Binding-site contacts:
Ligand atom C9 contacts residue ALA75 of chain 1.B at 3.9 Å (hydrophobic).
Ligand atom O3 contacts residue TYR52 of chain 1.B at 2.6 Å (h-bond).
Ligand atom C5 contacts residue LEU189 of chain 1.B at 3.5 Å (hydrophobic).
Ligand atom O3 contacts residue MET355 of chain 1.B at 3.7 Å.
Ligand atom O2 contacts residue GLN74 of chain 1.B at 2.7 Å (h-bond).
Ligand atom C6 contacts residue LEU189 of chain 1.B at 3.9 Å (hydrophobic).
Ligand atom C9 contacts residue SER73 of chain 1.B at 3.5 Å.
Ligand atom O1 contacts residue ALA75 of chain 1.B at 3.0 Å (h-bond).
Ligand atom C18 contacts residue ALA331 of chain 1.B at 4.0 Å (hydrophobic).
Ligand atom C20 contacts residue LEU438 of chain 1.B at 3.6 Å (hydrophobic).
Ligand atom C21 contacts residue PHE88 of chain 1.B at 4.0 Å (hydrophobic).
Ligand atom C3 contacts residue LEU21 of chain 1.B at 3.5 Å (hydrophobic).
Ligand atom C3 contacts residue ARG48 of chain 1.B at 3.4 Å.
Ligand atom C6 contacts residue ARG48 of chain 1.B at 3.4 Å.
Ligand atom C14 contacts residue LEU189 of chain 1.B at 3.7 Å (hydrophobic).
Ligand atom C5 contacts residue ARG48 of chain 1.B at 3.3 Å.
Ligand atom C13 contacts residue PRO26 of chain 1.B at 3.8 Å (hydrophobic).
Ligand atom C1 contacts residue GLN74 of chain 1.B at 3.7 Å.
Ligand atom C12 contacts residue PRO26 of chain 1.B at 4.0 Å (hydrophobic).
Ligand atom C14 contacts residue GOL1 of chain 1.T at 3.9 Å.
Ligand atom C20 contacts residue ALA331 of chain 1.B at 3.8 Å (hydrophobic).
Ligand atom C21 contacts residue LEU438 of chain 1.B at 3.8 Å (hydrophobic).
Ligand atom C7 contacts residue ARG48 of chain 1.B at 3.6 Å.
Ligand atom C2 contacts residue ARG48 of chain 1.B at 3.3 Å.
Ligand atom C1 contacts residue ARG48 of chain 1.B at 3.2 Å.
Ligand atom C21 contacts residue ALA329 of chain 1.B at 3.9 Å (hydrophobic).
Ligand atom C7 contacts residue TYR52 of chain 1.B at 3.6 Å (hydrophobic).
Ligand atom C18 contacts residue SER73 of chain 1.B at 4.0 Å.
Ligand atom C12 contacts residue LEU30 of chain 1.B at 3.8 Å (hydrophobic).
Ligand atom O2 contacts residue SER73 of chain 1.B at 3.3 Å.
Ligand atom C9 contacts residue GLN74 of chain 1.B at 3.4 Å.
Ligand atom O3 contacts residue LEU30 of chain 1.B at 4.0 Å.
Ligand atom C4 contacts residue LEU189 of chain 1.B at 4.0 Å (hydrophobic).
Ligand atom C10 contacts residue TYR52 of chain 1.B at 3.6 Å (hydrophobic).
Ligand atom O1 contacts residue SER73 of chain 1.B at 3.5 Å.
Ligand atom O1 contacts residue GLN74 of chain 1.B at 3.3 Å (h-bond).
Ligand atom C4 contacts residue ARG48 of chain 1.B at 3.3 Å.
Ligand atom C14 contacts residue MET186 of chain 1.B at 4.0 Å (hydrophobic).
Ligand atom C4 contacts residue LEU21 of chain 1.B at 3.8 Å (hydrophobic).
Ligand atom C6 contacts residue GLN74 of chain 1.B at 3.7 Å.

The small molecule below binds the protein below.
Small molecule (SMILES): CCCCCCCN1CCC[C@H]1C(=O)N[C@@H](Cc1ccccc1)C(=O)O

Sequence of chain 1.B:
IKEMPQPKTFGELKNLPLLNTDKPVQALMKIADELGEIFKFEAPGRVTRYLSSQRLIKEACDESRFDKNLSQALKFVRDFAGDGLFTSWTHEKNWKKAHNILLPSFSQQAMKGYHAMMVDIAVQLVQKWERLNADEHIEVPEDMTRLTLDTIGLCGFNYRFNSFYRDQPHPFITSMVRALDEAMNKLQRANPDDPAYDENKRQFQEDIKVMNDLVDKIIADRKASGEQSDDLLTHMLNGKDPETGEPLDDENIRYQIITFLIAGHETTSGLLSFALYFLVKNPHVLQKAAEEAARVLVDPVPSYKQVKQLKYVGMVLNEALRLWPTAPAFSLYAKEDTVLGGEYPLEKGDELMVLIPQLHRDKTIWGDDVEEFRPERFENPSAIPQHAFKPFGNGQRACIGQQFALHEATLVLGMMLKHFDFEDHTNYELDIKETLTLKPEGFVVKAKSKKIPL